Binding-site contacts:
Ligand atom O4 contacts residue ALA287 of chain 1.A at 3.9 Å.
Ligand atom C6A contacts residue PHE180 of chain 1.A at 4.0 Å (hydrophobic).
Ligand atom C2A contacts residue HIS177 of chain 1.A at 3.8 Å.
Ligand atom O5A contacts residue HIS177 of chain 1.A at 3.2 Å (h-bond).
Ligand atom C6 contacts residue ASP270 of chain 1.A at 3.8 Å.
Ligand atom C6A contacts residue TYR208 of chain 1.A at 3.8 Å (hydrophobic).
Ligand atom C6A contacts residue GLU247 of chain 1.A at 3.5 Å.
Ligand atom C4A contacts residue GLU247 of chain 1.A at 3.5 Å.
Ligand atom C3A contacts residue TRP244 of chain 1.A at 3.9 Å (hydrophobic).
Ligand atom C6A contacts residue TRP244 of chain 1.A at 3.5 Å (hydrophobic).
Ligand atom C5A contacts residue GLU247 of chain 1.A at 4.1 Å.
Ligand atom C2B contacts residue LEU273 of chain 1.A at 3.9 Å (hydrophobic).
Ligand atom C5A contacts residue TRP244 of chain 1.A at 3.8 Å (hydrophobic).
Ligand atom O4A contacts residue HIS177 of chain 1.A at 2.7 Å (h-bond).
Ligand atom O4A contacts residue GLU247 of chain 1.A at 2.6 Å (salt-bridge).
Ligand atom O6 contacts residue THR189 of chain 1.A at 2.7 Å (h-bond).
Ligand atom O3A contacts residue 5GW1 of chain 1.D at 2.7 Å (h-bond).
Ligand atom C4A contacts residue TRP244 of chain 1.A at 3.6 Å (hydrophobic).
Ligand atom O6 contacts residue PHE180 of chain 1.A at 3.3 Å.
Ligand atom C19 contacts residue GLY179 of chain 1.A at 3.5 Å.
Ligand atom C4B contacts residue GLY179 of chain 1.A at 4.1 Å.
Ligand atom C6A contacts residue THR189 of chain 1.A at 3.3 Å.
Ligand atom O6 contacts residue TRP244 of chain 1.A at 3.5 Å (h-bond).
Ligand atom C2 contacts residue 5GW1 of chain 1.D at 3.4 Å.
Ligand atom O5A contacts residue PHE180 of chain 1.A at 4.0 Å.
Ligand atom C19 contacts residue PHE180 of chain 1.A at 3.6 Å (hydrophobic).
Ligand atom C1 contacts residue 5GW1 of chain 1.D at 3.7 Å.
Ligand atom C5A contacts residue HIS177 of chain 1.A at 3.8 Å.
Ligand atom C4A contacts residue HIS177 of chain 1.A at 3.8 Å.
Ligand atom C6A contacts residue HIS177 of chain 1.A at 4.0 Å.
Ligand atom O3 contacts residue ASP270 of chain 1.A at 3.9 Å.
Ligand atom O1 contacts residue HIS177 of chain 1.A at 3.5 Å.
Ligand atom C4 contacts residue ASP270 of chain 1.A at 3.1 Å.
Ligand atom C1A contacts residue HIS177 of chain 1.A at 3.8 Å.
Ligand atom C3A contacts residue 5GW1 of chain 1.D at 4.0 Å.
Ligand atom C2B contacts residue GLY179 of chain 1.A at 3.9 Å.
Ligand atom O2 contacts residue 5GW1 of chain 1.D at 2.7 Å (h-bond).
Ligand atom C6 contacts residue PRO178 of chain 1.A at 4.0 Å (hydrophobic).
Ligand atom C20 contacts residue GLY179 of chain 1.A at 3.0 Å.
Ligand atom O4 contacts residue ASP270 of chain 1.A at 2.6 Å (salt-bridge).

This small molecule binds to this protein.
Small molecule (SMILES): CCCCCCCCO[C@@H]1O[C@H](CO)[C@H](O)[C@H](O)[C@H]1O[C@@H]1O[C@@H](C)[C@@H](O)[C@@H](O)[C@@H]1O

Sequence of chain 1.A:
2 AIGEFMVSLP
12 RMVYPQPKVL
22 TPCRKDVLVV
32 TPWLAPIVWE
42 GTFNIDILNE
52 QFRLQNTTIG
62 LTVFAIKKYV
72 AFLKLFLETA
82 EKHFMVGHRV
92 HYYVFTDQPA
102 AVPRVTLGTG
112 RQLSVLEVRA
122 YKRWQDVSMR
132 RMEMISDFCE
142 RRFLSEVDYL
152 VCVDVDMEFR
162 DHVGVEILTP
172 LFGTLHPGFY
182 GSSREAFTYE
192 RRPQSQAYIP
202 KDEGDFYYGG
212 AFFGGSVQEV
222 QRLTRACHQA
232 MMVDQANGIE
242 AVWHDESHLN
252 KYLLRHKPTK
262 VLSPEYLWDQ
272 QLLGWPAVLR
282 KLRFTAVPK